Sequence of chain 1.D:
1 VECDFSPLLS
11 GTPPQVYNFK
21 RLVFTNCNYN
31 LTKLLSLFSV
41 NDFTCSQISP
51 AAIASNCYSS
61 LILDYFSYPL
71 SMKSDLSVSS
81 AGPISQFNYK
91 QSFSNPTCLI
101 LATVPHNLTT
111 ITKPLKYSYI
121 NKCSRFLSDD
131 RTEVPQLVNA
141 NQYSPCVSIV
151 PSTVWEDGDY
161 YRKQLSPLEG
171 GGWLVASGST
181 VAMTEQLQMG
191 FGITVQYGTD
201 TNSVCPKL

A small-molecule ligand and the protein it binds are described below.
Small molecule (SMILES): CC(=O)N[C@@H]1[C@@H](O)[C@H](O)[C@@H](CO)O[C@H]1O

Binding-site contacts:
Ligand atom O7 contacts residue ASN30 of chain 1.D at 2.9 Å (h-bond).
Ligand atom O6 contacts residue ASN30 of chain 1.D at 4.5 Å.
Ligand atom N2 contacts residue LYS207 of chain 1.D at 4.0 Å.
Ligand atom C1 contacts residue ASN30 of chain 1.D at 1.5 Å.
Ligand atom C5 contacts residue ASN30 of chain 1.D at 3.5 Å.
Ligand atom N2 contacts residue ASN30 of chain 1.D at 3.3 Å (h-bond).
Ligand atom C2 contacts residue ASN30 of chain 1.D at 2.8 Å.
Ligand atom C6 contacts residue ASN30 of chain 1.D at 4.5 Å.
Ligand atom C7 contacts residue ASN30 of chain 1.D at 3.3 Å.
Ligand atom C3 contacts residue ASN30 of chain 1.D at 4.0 Å.
Ligand atom O5 contacts residue THR32 of chain 1.D at 4.2 Å.
Ligand atom C8 contacts residue LYS207 of chain 1.D at 3.3 Å.
Ligand atom C2 contacts residue LYS207 of chain 1.D at 4.4 Å.
Ligand atom C7 contacts residue LYS207 of chain 1.D at 4.3 Å.
Ligand atom C1 contacts residue THR32 of chain 1.D at 4.1 Å.
Ligand atom C8 contacts residue LEU208 of chain 1.D at 3.8 Å (hydrophobic).
Ligand atom O5 contacts residue ASN30 of chain 1.D at 2.1 Å (h-bond).
Ligand atom C4 contacts residue ASN30 of chain 1.D at 4.2 Å.